Binding-site contacts:
Ligand atom C1 contacts residue TRP36 of chain 1.C at 3.7 Å (hydrophobic).
Ligand atom C10 contacts residue HIS102 of chain 1.C at 3.5 Å.
Ligand atom O12 contacts residue SER101 of chain 1.C at 2.5 Å (h-bond).
Ligand atom C4 contacts residue GOL1 of chain 1.Z at 3.7 Å.
Ligand atom C4 contacts residue ILE192 of chain 1.C at 3.5 Å (hydrophobic).
Ligand atom C8 contacts residue HIS100 of chain 1.C at 3.9 Å.
Ligand atom C3 contacts residue LEU156 of chain 1.C at 4.0 Å (hydrophobic).
Ligand atom O21 contacts residue HIS251 of chain 1.C at 3.6 Å.
Ligand atom C6 contacts residue TRP36 of chain 1.C at 3.6 Å (hydrophobic).
Ligand atom C8 contacts residue TRP36 of chain 1.C at 3.5 Å (hydrophobic).
Ligand atom C10 contacts residue SER101 of chain 1.C at 3.1 Å.
Ligand atom C5 contacts residue HIS102 of chain 1.C at 4.0 Å.
Ligand atom C2 contacts residue SER188 of chain 1.C at 3.5 Å.
Ligand atom C2 contacts residue TRP185 of chain 1.C at 3.6 Å (hydrophobic).
Ligand atom C6 contacts residue TRP160 of chain 1.C at 3.7 Å (hydrophobic).
Ligand atom C8 contacts residue TRP160 of chain 1.C at 3.8 Å (hydrophobic).
Ligand atom O13 contacts residue SER101 of chain 1.C at 2.9 Å (h-bond).
Ligand atom O12 contacts residue TRP160 of chain 1.C at 3.9 Å.
Ligand atom C10 contacts residue GOL1 of chain 1.Z at 3.6 Å.
Ligand atom C1 contacts residue TRP185 of chain 1.C at 3.4 Å (hydrophobic).
Ligand atom C11 contacts residue TRP36 of chain 1.C at 3.3 Å (hydrophobic).
Ligand atom C2 contacts residue ILE192 of chain 1.C at 4.0 Å (hydrophobic).
Ligand atom C2 contacts residue LEU143 of chain 1.C at 3.9 Å (hydrophobic).
Ligand atom C1 contacts residue TRP160 of chain 1.C at 4.0 Å (hydrophobic).
Ligand atom O21 contacts residue TRP160 of chain 1.C at 3.6 Å.
Ligand atom C11 contacts residue HIS38 of chain 1.C at 3.4 Å.
Ligand atom O12 contacts residue HIS102 of chain 1.C at 3.5 Å.
Ligand atom O21 contacts residue HIS100 of chain 1.C at 3.1 Å (h-bond).
Ligand atom C10 contacts residue HIS251 of chain 1.C at 3.7 Å.
Ligand atom C4 contacts residue HIS102 of chain 1.C at 3.6 Å.
Ligand atom O12 contacts residue HIS251 of chain 1.C at 2.8 Å (h-bond).
Ligand atom O21 contacts residue PHE252 of chain 1.C at 4.0 Å.
Ligand atom N7 contacts residue TRP36 of chain 1.C at 2.7 Å (h-bond).
Ligand atom C5 contacts residue TRP160 of chain 1.C at 3.7 Å (hydrophobic).
Ligand atom C3 contacts residue ILE192 of chain 1.C at 3.4 Å (hydrophobic).
Ligand atom C11 contacts residue PHE252 of chain 1.C at 4.1 Å (hydrophobic).
Ligand atom C4 contacts residue TRP160 of chain 1.C at 4.0 Å (hydrophobic).
Ligand atom O13 contacts residue HIS102 of chain 1.C at 3.1 Å (h-bond).
Ligand atom O12 contacts residue GOL1 of chain 1.Z at 2.7 Å (h-bond).
Ligand atom N7 contacts residue TRP160 of chain 1.C at 3.9 Å.

Sequence of chain 1.C:
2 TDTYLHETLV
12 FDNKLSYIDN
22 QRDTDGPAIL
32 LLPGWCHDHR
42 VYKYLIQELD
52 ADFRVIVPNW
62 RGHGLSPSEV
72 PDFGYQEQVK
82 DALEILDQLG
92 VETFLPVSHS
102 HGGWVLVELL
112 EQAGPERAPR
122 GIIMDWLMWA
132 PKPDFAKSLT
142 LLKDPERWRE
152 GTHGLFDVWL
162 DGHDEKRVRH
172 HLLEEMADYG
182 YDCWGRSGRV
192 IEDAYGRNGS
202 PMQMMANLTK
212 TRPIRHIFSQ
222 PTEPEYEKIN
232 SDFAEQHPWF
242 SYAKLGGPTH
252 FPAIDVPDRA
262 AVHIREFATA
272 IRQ

A protein and the small-molecule ligand that binds it are described below.
Small molecule (SMILES): CC(=O)Nc1ccccc1C(=O)O